A protein and the small-molecule ligand that binds it are described below.
Small molecule (SMILES): CN[C@@H](C)c1ccc(F)cc1

Sequence of chain 1.A:
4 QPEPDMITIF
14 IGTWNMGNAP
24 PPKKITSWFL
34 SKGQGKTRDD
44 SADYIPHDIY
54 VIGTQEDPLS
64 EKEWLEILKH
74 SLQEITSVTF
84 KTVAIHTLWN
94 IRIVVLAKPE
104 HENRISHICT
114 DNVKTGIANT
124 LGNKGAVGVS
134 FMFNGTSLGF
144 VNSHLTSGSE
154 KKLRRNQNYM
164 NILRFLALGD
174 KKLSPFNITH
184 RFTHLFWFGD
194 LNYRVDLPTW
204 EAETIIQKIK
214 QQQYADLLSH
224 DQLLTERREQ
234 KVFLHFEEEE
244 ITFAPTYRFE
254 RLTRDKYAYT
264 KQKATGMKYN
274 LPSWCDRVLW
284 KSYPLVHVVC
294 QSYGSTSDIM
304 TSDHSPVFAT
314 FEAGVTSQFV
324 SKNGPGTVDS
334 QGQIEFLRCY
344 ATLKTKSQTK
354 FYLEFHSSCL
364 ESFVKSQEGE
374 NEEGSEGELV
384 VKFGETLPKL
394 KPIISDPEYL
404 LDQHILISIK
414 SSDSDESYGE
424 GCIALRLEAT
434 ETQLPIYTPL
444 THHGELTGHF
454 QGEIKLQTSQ

Binding-site contacts:
Ligand atom N1 contacts residue GLU240 of chain 1.A at 4.1 Å.
Ligand atom F1 contacts residue ARG231 of chain 1.A at 4.0 Å.
Ligand atom C1 contacts residue PHE239 of chain 1.A at 3.7 Å (hydrophobic).
Ligand atom C6 contacts residue ARG230 of chain 1.A at 4.2 Å.
Ligand atom C7 contacts residue LEU227 of chain 1.A at 4.3 Å (hydrophobic).
Ligand atom F1 contacts residue ARG230 of chain 1.A at 4.1 Å.
Ligand atom C8 contacts residue LEU227 of chain 1.A at 4.0 Å (hydrophobic).
Ligand atom C1 contacts residue GLU240 of chain 1.A at 4.2 Å.
Ligand atom C9 contacts residue ARG231 of chain 1.A at 4.0 Å.
Ligand atom C5 contacts residue ARG230 of chain 1.A at 4.2 Å.
Ligand atom C8 contacts residue ARG231 of chain 1.A at 3.7 Å.
Ligand atom C9 contacts residue ARG230 of chain 1.A at 4.3 Å.
Ligand atom C1 contacts residue ARG230 of chain 1.A at 4.0 Å.
Ligand atom C8 contacts residue ARG230 of chain 1.A at 4.0 Å.
Ligand atom C6 contacts residue ARG231 of chain 1.A at 3.9 Å.
Ligand atom C4 contacts residue ARG230 of chain 1.A at 4.4 Å.
Ligand atom F1 contacts residue LEU227 of chain 1.A at 3.5 Å.
Ligand atom C5 contacts residue ARG231 of chain 1.A at 4.4 Å.
Ligand atom C7 contacts residue ARG230 of chain 1.A at 4.2 Å.
Ligand atom C7 contacts residue ARG231 of chain 1.A at 3.8 Å.
Ligand atom N1 contacts residue ARG230 of chain 1.A at 4.5 Å.